Binding-site contacts:
Ligand atom N2 contacts residue ARG122 of chain 1.B at 3.3 Å (salt-bridge).
Ligand atom C8 contacts residue ASN153 of chain 1.B at 3.3 Å.
Ligand atom C2 contacts residue ASN153 of chain 1.B at 2.4 Å.
Ligand atom C8 contacts residue ARG122 of chain 1.B at 4.3 Å.
Ligand atom O7 contacts residue ASN153 of chain 1.B at 4.5 Å.
Ligand atom C1 contacts residue ARG122 of chain 1.B at 4.0 Å.
Ligand atom C3 contacts residue ASN153 of chain 1.B at 3.8 Å.
Ligand atom C5 contacts residue ASN153 of chain 1.B at 3.7 Å.
Ligand atom O5 contacts residue GLU129 of chain 1.B at 4.2 Å.
Ligand atom C7 contacts residue ARG122 of chain 1.B at 4.2 Å.
Ligand atom C8 contacts residue ALA154 of chain 1.B at 3.7 Å (hydrophobic).
Ligand atom O6 contacts residue GLU129 of chain 1.B at 3.7 Å.
Ligand atom N2 contacts residue ASN153 of chain 1.B at 2.9 Å (h-bond).
Ligand atom C6 contacts residue GLU129 of chain 1.B at 4.4 Å.
Ligand atom C7 contacts residue ASN153 of chain 1.B at 3.4 Å.
Ligand atom C8 contacts residue CYS156 of chain 1.B at 4.2 Å (hydrophobic).
Ligand atom C1 contacts residue ASN153 of chain 1.B at 1.4 Å.
Ligand atom O5 contacts residue ARG122 of chain 1.B at 4.5 Å.
Ligand atom O5 contacts residue ASN153 of chain 1.B at 2.4 Å (h-bond).
Ligand atom C2 contacts residue ARG122 of chain 1.B at 3.4 Å.
Ligand atom C4 contacts residue ASN153 of chain 1.B at 4.2 Å.

Sequence of chain 1.B:
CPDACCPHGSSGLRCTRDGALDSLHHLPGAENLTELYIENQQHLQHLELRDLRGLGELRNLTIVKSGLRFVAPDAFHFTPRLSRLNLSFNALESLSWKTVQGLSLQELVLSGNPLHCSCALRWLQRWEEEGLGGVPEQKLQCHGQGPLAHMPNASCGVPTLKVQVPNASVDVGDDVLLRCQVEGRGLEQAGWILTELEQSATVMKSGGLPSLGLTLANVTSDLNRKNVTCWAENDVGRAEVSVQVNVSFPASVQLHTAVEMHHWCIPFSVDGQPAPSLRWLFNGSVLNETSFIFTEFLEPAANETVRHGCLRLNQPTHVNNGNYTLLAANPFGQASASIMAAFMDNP

A protein and the small-molecule ligand that binds it are described below.
Small molecule (SMILES): CC(=O)N[C@H]1[C@@H](O[C@H]2[C@H](O)[C@@H](NC(C)=O)CO[C@@H]2CO)O[C@H](CO)[C@@H](O)[C@@H]1O